Binding-site contacts:
Ligand atom C19 contacts residue GLU290 of chain 1.D at 3.8 Å.
Ligand atom C3 contacts residue MET269 of chain 1.D at 3.6 Å (hydrophobic).
Ligand atom N5 contacts residue GLY173 of chain 1.D at 3.4 Å (h-bond).
Ligand atom N2 contacts residue GLU290 of chain 1.D at 3.0 Å (salt-bridge).
Ligand atom C14 contacts residue GLY264 of chain 1.D at 3.6 Å.
Ligand atom C9 contacts residue SER315 of chain 1.C at 3.6 Å.
Ligand atom O2 contacts residue LEU28 of chain 1.C at 3.8 Å.
Ligand atom C8 contacts residue PRO29 of chain 1.C at 3.8 Å (hydrophobic).
Ligand atom C5 contacts residue GLU290 of chain 1.D at 3.9 Å.
Ligand atom C48 contacts residue GLY173 of chain 1.D at 3.7 Å.
Ligand atom O3 contacts residue IMP1 of chain 1.Q at 3.4 Å (h-bond).
Ligand atom C10 contacts residue SER315 of chain 1.C at 3.5 Å.
Ligand atom N5 contacts residue IMP1 of chain 1.Q at 3.3 Å (h-bond).
Ligand atom C15 contacts residue GLY264 of chain 1.D at 3.8 Å.
Ligand atom C47 contacts residue IMP1 of chain 1.Q at 3.7 Å.
Ligand atom N1 contacts residue GLU290 of chain 1.D at 3.6 Å (salt-bridge).
Ligand atom C3 contacts residue VAL288 of chain 1.D at 3.6 Å (hydrophobic).
Ligand atom C19 contacts residue ALA126 of chain 1.D at 3.8 Å (hydrophobic).
Ligand atom CL contacts residue GLY318 of chain 1.C at 3.3 Å.
Ligand atom CL contacts residue HIS127 of chain 1.D at 3.5 Å.
Ligand atom C48 contacts residue ASN152 of chain 1.D at 3.5 Å.
Ligand atom C19 contacts residue IMP1 of chain 1.Q at 3.5 Å.
Ligand atom O contacts residue ALA126 of chain 1.D at 3.7 Å.
Ligand atom CL contacts residue TYR319 of chain 1.C at 3.9 Å.
Ligand atom C17 contacts residue ALA126 of chain 1.D at 4.0 Å (hydrophobic).
Ligand atom C18 contacts residue IMP1 of chain 1.Q at 3.9 Å.
Ligand atom C9 contacts residue PRO29 of chain 1.C at 3.9 Å (hydrophobic).
Ligand atom N2 contacts residue ALA126 of chain 1.D at 4.0 Å.
Ligand atom C48 contacts residue IMP1 of chain 1.Q at 3.8 Å.
Ligand atom C10 contacts residue GLU290 of chain 1.D at 3.7 Å.
Ligand atom C18 contacts residue ALA126 of chain 1.D at 3.7 Å (hydrophobic).
Ligand atom C9 contacts residue TYR319 of chain 1.C at 3.7 Å (hydrophobic).
Ligand atom C10 contacts residue TYR319 of chain 1.C at 3.4 Å (hydrophobic).
Ligand atom C13 contacts residue GLY264 of chain 1.D at 3.7 Å.
Ligand atom C4 contacts residue GLU290 of chain 1.D at 3.8 Å.
Ligand atom C12 contacts residue GLY264 of chain 1.D at 3.9 Å.
Ligand atom C3 contacts residue GLY264 of chain 1.D at 3.9 Å.
Ligand atom C19 contacts residue THR182 of chain 1.D at 3.6 Å.
Ligand atom C14 contacts residue MET263 of chain 1.D at 3.5 Å (hydrophobic).
Ligand atom C4 contacts residue ALA126 of chain 1.D at 3.9 Å (hydrophobic).

Sequence of chain 1.D:
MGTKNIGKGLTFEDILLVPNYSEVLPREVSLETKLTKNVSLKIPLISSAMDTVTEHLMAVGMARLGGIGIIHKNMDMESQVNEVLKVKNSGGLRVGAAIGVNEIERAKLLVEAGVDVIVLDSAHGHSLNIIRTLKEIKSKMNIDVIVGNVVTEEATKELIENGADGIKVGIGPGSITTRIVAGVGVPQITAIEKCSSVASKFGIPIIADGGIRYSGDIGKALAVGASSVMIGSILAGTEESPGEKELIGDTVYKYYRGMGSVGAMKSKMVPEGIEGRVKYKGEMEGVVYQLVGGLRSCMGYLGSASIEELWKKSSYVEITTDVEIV

This small molecule binds to this protein.
Small molecule (SMILES): C/C(=N\OCCN)c1cccc(C(C)(C)NC(=O)Nc2ccc(Cl)c([N+](=O)[O-])c2)c1

Sequence of chain 1.C:
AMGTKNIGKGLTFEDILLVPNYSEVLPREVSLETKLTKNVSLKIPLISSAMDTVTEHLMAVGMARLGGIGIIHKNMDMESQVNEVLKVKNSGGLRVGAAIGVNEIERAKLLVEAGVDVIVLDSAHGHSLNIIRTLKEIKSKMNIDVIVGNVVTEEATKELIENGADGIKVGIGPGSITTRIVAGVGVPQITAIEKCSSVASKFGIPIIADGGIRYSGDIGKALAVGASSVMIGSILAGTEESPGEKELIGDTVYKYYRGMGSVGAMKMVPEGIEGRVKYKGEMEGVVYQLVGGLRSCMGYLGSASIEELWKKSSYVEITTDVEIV